Sequence of chain 2.F:
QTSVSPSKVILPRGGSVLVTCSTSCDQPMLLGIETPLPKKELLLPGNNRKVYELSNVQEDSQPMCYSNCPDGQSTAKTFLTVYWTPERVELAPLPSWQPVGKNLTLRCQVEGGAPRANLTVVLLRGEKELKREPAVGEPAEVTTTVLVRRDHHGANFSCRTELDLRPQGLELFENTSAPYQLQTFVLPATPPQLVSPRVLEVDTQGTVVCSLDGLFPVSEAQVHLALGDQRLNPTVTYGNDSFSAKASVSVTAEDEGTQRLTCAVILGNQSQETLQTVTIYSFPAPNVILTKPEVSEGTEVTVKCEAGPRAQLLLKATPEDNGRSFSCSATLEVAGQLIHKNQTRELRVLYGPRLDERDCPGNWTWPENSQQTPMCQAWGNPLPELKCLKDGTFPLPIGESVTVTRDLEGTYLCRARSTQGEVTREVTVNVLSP

Binding-site contacts:
Ligand atom N2 contacts residue ASN156 of chain 2.F at 2.5 Å (h-bond).
Ligand atom O7 contacts residue ASN156 of chain 2.F at 3.2 Å (h-bond).
Ligand atom O5 contacts residue ASN156 of chain 2.F at 2.5 Å (h-bond).
Ligand atom C5 contacts residue GLY126 of chain 2.F at 4.0 Å.
Ligand atom C4 contacts residue ASN156 of chain 2.F at 4.2 Å.
Ligand atom O4 contacts residue GLU127 of chain 2.F at 3.1 Å (salt-bridge).
Ligand atom O3 contacts residue GLU127 of chain 2.F at 4.2 Å.
Ligand atom C4 contacts residue GLU127 of chain 2.F at 3.6 Å.
Ligand atom C8 contacts residue ASN156 of chain 2.F at 4.2 Å.
Ligand atom C7 contacts residue ASN156 of chain 2.F at 3.3 Å.
Ligand atom C1 contacts residue ASN156 of chain 2.F at 1.4 Å.
Ligand atom C3 contacts residue ASN156 of chain 2.F at 3.6 Å.
Ligand atom C3 contacts residue GLU127 of chain 2.F at 3.6 Å.
Ligand atom C1 contacts residue GLY126 of chain 2.F at 3.4 Å.
Ligand atom C8 contacts residue PRO179 of chain 2.F at 4.4 Å (hydrophobic).
Ligand atom C6 contacts residue GLU127 of chain 2.F at 3.8 Å.
Ligand atom C5 contacts residue GLU127 of chain 2.F at 3.6 Å.
Ligand atom C2 contacts residue ASN156 of chain 2.F at 2.3 Å.
Ligand atom C5 contacts residue ASN156 of chain 2.F at 3.7 Å.
Ligand atom O5 contacts residue GLY126 of chain 2.F at 3.7 Å.
Ligand atom C6 contacts residue LYS128 of chain 2.F at 4.3 Å.

A protein and the small-molecule ligand that binds it are described below.
Small molecule (SMILES): CC(=O)N[C@@H]1[C@@H](O)[C@H](O)[C@@H](CO)O[C@H]1O